A small-molecule ligand and the protein it binds are described below.
Small molecule (SMILES): CC(=O)N[C@@H]1[C@@H](O)[C@H](O)[C@@H](CO)O[C@H]1O

Sequence of chain 1.A:
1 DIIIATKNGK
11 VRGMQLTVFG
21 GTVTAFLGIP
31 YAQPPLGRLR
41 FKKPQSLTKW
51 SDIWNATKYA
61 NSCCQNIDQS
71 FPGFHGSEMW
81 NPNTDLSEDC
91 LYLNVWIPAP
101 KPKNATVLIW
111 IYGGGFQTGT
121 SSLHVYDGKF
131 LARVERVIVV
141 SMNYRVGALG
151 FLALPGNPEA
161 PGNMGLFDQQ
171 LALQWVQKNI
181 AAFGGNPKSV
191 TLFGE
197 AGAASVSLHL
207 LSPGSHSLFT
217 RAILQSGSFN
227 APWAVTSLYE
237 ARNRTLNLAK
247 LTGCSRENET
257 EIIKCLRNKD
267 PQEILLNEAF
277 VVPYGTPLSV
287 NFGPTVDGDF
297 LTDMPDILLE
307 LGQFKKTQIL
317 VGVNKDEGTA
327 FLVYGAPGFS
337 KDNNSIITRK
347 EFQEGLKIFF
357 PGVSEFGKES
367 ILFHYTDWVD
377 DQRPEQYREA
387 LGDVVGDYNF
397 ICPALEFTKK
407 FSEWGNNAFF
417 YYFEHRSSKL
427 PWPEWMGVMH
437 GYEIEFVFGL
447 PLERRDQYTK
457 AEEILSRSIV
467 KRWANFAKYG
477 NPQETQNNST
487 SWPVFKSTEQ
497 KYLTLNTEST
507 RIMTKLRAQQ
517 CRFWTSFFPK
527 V

Binding-site contacts:
Ligand atom C3 contacts residue ASN254 of chain 1.A at 4.0 Å.
Ligand atom C4 contacts residue ASN254 of chain 1.A at 4.3 Å.
Ligand atom O5 contacts residue GLU257 of chain 1.A at 4.4 Å.
Ligand atom C5 contacts residue ASN254 of chain 1.A at 3.6 Å.
Ligand atom C2 contacts residue ASN254 of chain 1.A at 2.7 Å.
Ligand atom O7 contacts residue ASN254 of chain 1.A at 3.1 Å (h-bond).
Ligand atom C1 contacts residue ASN254 of chain 1.A at 1.4 Å.
Ligand atom C7 contacts residue ASN254 of chain 1.A at 3.3 Å.
Ligand atom N2 contacts residue ASN254 of chain 1.A at 3.2 Å (h-bond).
Ligand atom O5 contacts residue ASN254 of chain 1.A at 2.4 Å (h-bond).
Ligand atom C5 contacts residue THR256 of chain 1.A at 4.3 Å.
Ligand atom C6 contacts residue THR256 of chain 1.A at 4.0 Å.